Sequence of chain 1.B:
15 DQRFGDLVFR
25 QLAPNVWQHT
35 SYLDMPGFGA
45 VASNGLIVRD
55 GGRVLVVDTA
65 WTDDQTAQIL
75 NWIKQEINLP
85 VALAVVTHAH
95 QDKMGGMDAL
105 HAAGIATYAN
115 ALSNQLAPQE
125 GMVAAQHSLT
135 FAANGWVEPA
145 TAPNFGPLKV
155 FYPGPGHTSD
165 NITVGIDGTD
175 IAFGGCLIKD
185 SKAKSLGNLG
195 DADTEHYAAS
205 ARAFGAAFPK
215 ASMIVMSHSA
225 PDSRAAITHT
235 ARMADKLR

Binding-site contacts:
Ligand atom O72 contacts residue ZN1 of chain 1.M at 1.9 Å.
Ligand atom O71 contacts residue ZN1 of chain 1.M at 2.8 Å.
Ligand atom C31 contacts residue ZN1 of chain 1.N at 3.4 Å.
Ligand atom C5 contacts residue ZN1 of chain 1.N at 2.9 Å.
Ligand atom O32 contacts residue ZN1 of chain 1.N at 3.0 Å.
Ligand atom C3 contacts residue HIS222 of chain 1.B at 3.3 Å.
Ligand atom O71 contacts residue HIS94 of chain 1.B at 3.1 Å (h-bond).
Ligand atom C7 contacts residue ZN1 of chain 1.M at 2.6 Å.
Ligand atom C7 contacts residue HIS161 of chain 1.B at 3.6 Å.
Ligand atom N4 contacts residue ASP96 of chain 1.B at 3.5 Å (salt-bridge).
Ligand atom O31 contacts residue ASN192 of chain 1.B at 2.9 Å (h-bond).
Ligand atom O71 contacts residue ASN192 of chain 1.B at 2.8 Å (h-bond).
Ligand atom O72 contacts residue HIS92 of chain 1.B at 3.4 Å (h-bond).
Ligand atom O32 contacts residue CYS180 of chain 1.B at 3.9 Å.
Ligand atom C5 contacts residue ASP96 of chain 1.B at 3.4 Å.
Ligand atom C7 contacts residue HIS94 of chain 1.B at 3.2 Å.
Ligand atom C2 contacts residue HIS222 of chain 1.B at 3.9 Å.
Ligand atom C7 contacts residue ASN192 of chain 1.B at 3.9 Å.
Ligand atom C31 contacts residue ASN192 of chain 1.B at 3.8 Å.
Ligand atom N4 contacts residue ZN1 of chain 1.N at 2.0 Å.
Ligand atom C31 contacts residue LYS183 of chain 1.B at 3.8 Å.
Ligand atom O72 contacts residue HIS161 of chain 1.B at 3.4 Å (h-bond).
Ligand atom N4 contacts residue HIS222 of chain 1.B at 3.0 Å (h-bond).
Ligand atom C7 contacts residue ZN1 of chain 1.N at 3.5 Å.
Ligand atom O32 contacts residue LYS183 of chain 1.B at 2.8 Å (salt-bridge).
Ligand atom C62 contacts residue HIS94 of chain 1.B at 3.4 Å.
Ligand atom C5 contacts residue HIS222 of chain 1.B at 3.8 Å.
Ligand atom N24 contacts residue GLY191 of chain 1.B at 3.5 Å.
Ligand atom O31 contacts residue LYS183 of chain 1.B at 3.9 Å.
Ligand atom O72 contacts residue ZN1 of chain 1.N at 3.1 Å.
Ligand atom O71 contacts residue HIS161 of chain 1.B at 3.1 Å (h-bond).
Ligand atom C31 contacts residue HIS222 of chain 1.B at 3.5 Å.
Ligand atom O32 contacts residue HIS222 of chain 1.B at 3.4 Å (h-bond).
Ligand atom O31 contacts residue GLY191 of chain 1.B at 3.4 Å.
Ligand atom O32 contacts residue HIS161 of chain 1.B at 3.7 Å.
Ligand atom O72 contacts residue ASP96 of chain 1.B at 3.3 Å (salt-bridge).
Ligand atom C3 contacts residue ZN1 of chain 1.N at 3.0 Å.
Ligand atom O72 contacts residue HIS94 of chain 1.B at 2.9 Å (h-bond).
Ligand atom C6 contacts residue ZN1 of chain 1.N at 3.9 Å.
Ligand atom O62 contacts residue TRP65 of chain 1.B at 3.5 Å.

A protein and the small-molecule ligand that binds it are described below.
Small molecule (SMILES): [H]/N=C/NCCSC1=C(C(=O)O)N[C@@H]([C@H](C(=O)O)[C@@H](C)O)C1